A protein and the small-molecule ligand that binds it are described below.
Small molecule (SMILES): Cc1cc(CCCCCCCOc2ccc(C3=NCCO3)cc2)on1

Binding-site contacts:
Ligand atom O1 contacts residue THR97 of chain 3.A at 3.4 Å (h-bond).
Ligand atom C4A contacts residue ALA24 of chain 3.C at 4.0 Å (hydrophobic).
Ligand atom O1A contacts residue PHE121 of chain 3.A at 4.0 Å.
Ligand atom C4A contacts residue MET181 of chain 3.A at 3.6 Å (hydrophobic).
Ligand atom C4C contacts residue MET117 of chain 3.A at 3.9 Å (hydrophobic).
Ligand atom C2A contacts residue MET181 of chain 3.A at 3.7 Å (hydrophobic).
Ligand atom C4B contacts residue ILE183 of chain 3.A at 4.0 Å (hydrophobic).
Ligand atom C1C contacts residue THR97 of chain 3.A at 3.9 Å.
Ligand atom N2 contacts residue THR97 of chain 3.A at 3.7 Å.
Ligand atom C31 contacts residue LEU216 of chain 3.A at 3.4 Å (hydrophobic).
Ligand atom C5B contacts residue TYR146 of chain 3.A at 3.4 Å (hydrophobic).
Ligand atom C1B contacts residue ILE183 of chain 3.A at 4.0 Å (hydrophobic).
Ligand atom O1 contacts residue W711 of chain 3.F at 3.7 Å.
Ligand atom C3 contacts residue W711 of chain 3.F at 3.3 Å.
Ligand atom C3C contacts residue LEU216 of chain 3.A at 3.7 Å (hydrophobic).
Ligand atom O1B contacts residue ILE95 of chain 3.A at 3.6 Å.
Ligand atom C6C contacts residue ILE186 of chain 3.A at 3.9 Å (hydrophobic).
Ligand atom C4A contacts residue LEU14 of chain 4.C at 4.0 Å (hydrophobic).
Ligand atom C6B contacts residue ILE183 of chain 3.A at 3.6 Å (hydrophobic).
Ligand atom C31 contacts residue W711 of chain 3.F at 3.0 Å.
Ligand atom C3C contacts residue TYR192 of chain 3.A at 4.0 Å (hydrophobic).
Ligand atom C2A contacts residue TYR146 of chain 3.A at 3.7 Å (hydrophobic).
Ligand atom C31 contacts residue ASN214 of chain 3.A at 3.3 Å.
Ligand atom C2B contacts residue ILE219 of chain 3.A at 3.8 Å (hydrophobic).
Ligand atom C2C contacts residue THR97 of chain 3.A at 3.9 Å.
Ligand atom C1C contacts residue PHE115 of chain 3.A at 3.9 Å (hydrophobic).
Ligand atom C5A contacts residue ILE170 of chain 3.A at 3.8 Å (hydrophobic).
Ligand atom C6B contacts residue TYR146 of chain 3.A at 3.8 Å (hydrophobic).
Ligand atom C3B contacts residue ILE219 of chain 3.A at 3.8 Å (hydrophobic).
Ligand atom C4 contacts residue TYR192 of chain 3.A at 3.5 Å (hydrophobic).
Ligand atom C4B contacts residue TYR146 of chain 3.A at 3.7 Å (hydrophobic).
Ligand atom C5A contacts residue ILE144 of chain 3.A at 3.7 Å (hydrophobic).
Ligand atom N3A contacts residue TYR146 of chain 3.A at 4.0 Å.
Ligand atom N3A contacts residue ALA24 of chain 3.C at 3.8 Å.
Ligand atom C2C contacts residue LEU216 of chain 3.A at 3.7 Å (hydrophobic).
Ligand atom C5B contacts residue ILE183 of chain 3.A at 3.7 Å (hydrophobic).
Ligand atom C4A contacts residue ILE170 of chain 3.A at 3.9 Å (hydrophobic).
Ligand atom N3A contacts residue MET181 of chain 3.A at 3.3 Å.
Ligand atom C5A contacts residue PRO168 of chain 3.A at 4.0 Å (hydrophobic).
Ligand atom N2 contacts residue W711 of chain 3.F at 2.9 Å.

Sequence of chain 4.C:
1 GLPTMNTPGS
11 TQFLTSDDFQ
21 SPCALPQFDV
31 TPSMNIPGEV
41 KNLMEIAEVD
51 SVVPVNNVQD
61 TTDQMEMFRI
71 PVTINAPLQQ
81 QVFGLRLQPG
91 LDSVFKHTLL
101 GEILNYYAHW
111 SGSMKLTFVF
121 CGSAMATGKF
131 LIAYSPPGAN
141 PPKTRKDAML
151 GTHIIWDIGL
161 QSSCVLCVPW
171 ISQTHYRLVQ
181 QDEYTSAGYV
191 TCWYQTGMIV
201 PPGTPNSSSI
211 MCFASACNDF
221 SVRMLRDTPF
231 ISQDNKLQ

Sequence of chain 3.A:
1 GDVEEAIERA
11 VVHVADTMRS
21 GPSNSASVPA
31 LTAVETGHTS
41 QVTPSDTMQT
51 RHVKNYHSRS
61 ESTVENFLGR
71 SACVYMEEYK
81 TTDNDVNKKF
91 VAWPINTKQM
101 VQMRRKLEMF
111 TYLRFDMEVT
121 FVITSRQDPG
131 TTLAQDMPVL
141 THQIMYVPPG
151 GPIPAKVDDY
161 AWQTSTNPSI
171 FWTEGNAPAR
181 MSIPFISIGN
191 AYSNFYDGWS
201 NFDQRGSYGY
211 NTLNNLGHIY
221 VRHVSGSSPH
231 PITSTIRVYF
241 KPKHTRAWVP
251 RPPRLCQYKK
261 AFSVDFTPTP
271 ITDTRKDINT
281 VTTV

Sequence of chain 3.C:
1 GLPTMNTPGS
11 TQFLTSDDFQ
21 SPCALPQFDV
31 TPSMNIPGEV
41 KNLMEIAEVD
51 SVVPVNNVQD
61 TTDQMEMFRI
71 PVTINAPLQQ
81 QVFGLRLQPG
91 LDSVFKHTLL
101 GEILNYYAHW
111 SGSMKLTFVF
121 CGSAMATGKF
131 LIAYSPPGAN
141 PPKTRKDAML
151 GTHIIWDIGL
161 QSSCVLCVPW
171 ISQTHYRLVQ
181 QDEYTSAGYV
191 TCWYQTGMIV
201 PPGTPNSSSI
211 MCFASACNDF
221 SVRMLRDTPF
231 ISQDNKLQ